Binding-site contacts:
Ligand atom C3 contacts residue ASN204 of chain 1.H at 3.8 Å.
Ligand atom C1 contacts residue ASN204 of chain 1.H at 1.4 Å.
Ligand atom O6 contacts residue ASN204 of chain 1.H at 4.0 Å.
Ligand atom C7 contacts residue SER244 of chain 1.H at 4.5 Å.
Ligand atom C7 contacts residue ASN204 of chain 1.H at 3.1 Å.
Ligand atom O5 contacts residue ASN204 of chain 1.H at 2.4 Å (h-bond).
Ligand atom C5 contacts residue ASN204 of chain 1.H at 3.7 Å.
Ligand atom C1 contacts residue THR206 of chain 1.H at 4.3 Å.
Ligand atom N2 contacts residue ASN204 of chain 1.H at 2.8 Å (h-bond).
Ligand atom O7 contacts residue ASN204 of chain 1.H at 3.0 Å (h-bond).
Ligand atom C8 contacts residue ASN204 of chain 1.H at 4.2 Å.
Ligand atom O7 contacts residue HIS321 of chain 1.H at 4.5 Å.
Ligand atom C8 contacts residue GLU245 of chain 1.H at 3.3 Å.
Ligand atom C4 contacts residue ASN204 of chain 1.H at 4.2 Å.
Ligand atom C8 contacts residue SER244 of chain 1.H at 3.2 Å.
Ligand atom C2 contacts residue ASN204 of chain 1.H at 2.4 Å.

Sequence of chain 1.H:
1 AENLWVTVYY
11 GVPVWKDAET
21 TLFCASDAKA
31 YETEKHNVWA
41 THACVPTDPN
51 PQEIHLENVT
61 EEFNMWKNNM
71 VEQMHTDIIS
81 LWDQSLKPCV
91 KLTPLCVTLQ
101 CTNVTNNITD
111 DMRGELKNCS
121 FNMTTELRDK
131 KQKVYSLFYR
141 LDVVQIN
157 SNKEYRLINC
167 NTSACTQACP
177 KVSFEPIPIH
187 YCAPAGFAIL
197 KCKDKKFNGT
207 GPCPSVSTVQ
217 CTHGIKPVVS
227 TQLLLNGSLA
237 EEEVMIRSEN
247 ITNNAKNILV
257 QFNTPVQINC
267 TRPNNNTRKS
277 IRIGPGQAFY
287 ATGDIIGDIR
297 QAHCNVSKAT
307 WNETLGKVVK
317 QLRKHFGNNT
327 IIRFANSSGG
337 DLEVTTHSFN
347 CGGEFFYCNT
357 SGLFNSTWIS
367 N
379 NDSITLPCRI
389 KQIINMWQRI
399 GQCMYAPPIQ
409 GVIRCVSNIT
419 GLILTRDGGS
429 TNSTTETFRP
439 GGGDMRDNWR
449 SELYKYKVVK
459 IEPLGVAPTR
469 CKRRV

The protein below binds the small molecule below.
Small molecule (SMILES): CC(=O)N[C@H]1[C@H](O[C@H]2[C@H](O)[C@@H](NC(C)=O)CO[C@@H]2CO)O[C@H](CO)[C@@H](O)[C@@H]1O